Binding-site contacts:
Ligand atom C04 contacts residue GLU240 of chain 1.A at 4.4 Å.
Ligand atom C02 contacts residue GLU240 of chain 1.A at 3.2 Å.
Ligand atom CL0 contacts residue ARG230 of chain 1.A at 3.7 Å.
Ligand atom C10 contacts residue LEU227 of chain 1.A at 4.3 Å (hydrophobic).
Ligand atom CL0 contacts residue ARG231 of chain 1.A at 4.5 Å.
Ligand atom C11 contacts residue ARG231 of chain 1.A at 3.4 Å.
Ligand atom C10 contacts residue ARG231 of chain 1.A at 3.7 Å.
Ligand atom O03 contacts residue GLU240 of chain 1.A at 3.5 Å (salt-bridge).
Ligand atom C01 contacts residue GLU240 of chain 1.A at 3.2 Å.
Ligand atom C12 contacts residue ARG231 of chain 1.A at 3.3 Å.
Ligand atom C08 contacts residue ARG231 of chain 1.A at 4.3 Å.
Ligand atom C13 contacts residue ARG231 of chain 1.A at 4.4 Å.
Ligand atom C08 contacts residue ARG230 of chain 1.A at 4.4 Å.
Ligand atom C10 contacts residue ARG230 of chain 1.A at 4.1 Å.

Sequence of chain 1.A:
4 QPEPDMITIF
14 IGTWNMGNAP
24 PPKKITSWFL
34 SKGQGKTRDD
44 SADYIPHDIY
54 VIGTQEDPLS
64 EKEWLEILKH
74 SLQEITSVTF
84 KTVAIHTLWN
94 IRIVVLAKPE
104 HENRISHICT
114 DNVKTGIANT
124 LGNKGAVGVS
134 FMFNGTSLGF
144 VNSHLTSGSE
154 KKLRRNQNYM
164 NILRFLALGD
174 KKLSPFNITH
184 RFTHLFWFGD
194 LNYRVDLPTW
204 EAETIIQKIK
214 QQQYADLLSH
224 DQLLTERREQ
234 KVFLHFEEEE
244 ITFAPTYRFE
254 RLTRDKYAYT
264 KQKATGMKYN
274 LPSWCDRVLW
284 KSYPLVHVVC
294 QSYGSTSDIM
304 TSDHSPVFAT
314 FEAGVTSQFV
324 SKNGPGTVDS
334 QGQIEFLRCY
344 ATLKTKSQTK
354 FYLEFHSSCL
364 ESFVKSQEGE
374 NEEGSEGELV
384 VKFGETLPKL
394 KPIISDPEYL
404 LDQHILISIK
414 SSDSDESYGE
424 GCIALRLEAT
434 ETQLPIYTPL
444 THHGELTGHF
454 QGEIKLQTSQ

A protein and the small-molecule ligand that binds it are described below.
Small molecule (SMILES): C[C@H](O)CNCc1c(Cl)cccc1Cl